This small molecule binds to this protein.
Small molecule (SMILES): CC(=O)N[C@@H]1[C@@H](O)[C@H](O)[C@@H](CO)O[C@H]1O

Binding-site contacts:
Ligand atom C3 contacts residue ASN268 of chain 1.A at 3.8 Å.
Ligand atom C2 contacts residue ASN268 of chain 1.A at 2.4 Å.
Ligand atom C5 contacts residue ASN268 of chain 1.A at 3.7 Å.
Ligand atom N2 contacts residue ASN268 of chain 1.A at 2.8 Å (h-bond).
Ligand atom C1 contacts residue ASN268 of chain 1.A at 1.4 Å.
Ligand atom O7 contacts residue ASN268 of chain 1.A at 2.9 Å (h-bond).
Ligand atom C8 contacts residue ASN268 of chain 1.A at 4.2 Å.
Ligand atom O5 contacts residue ASN268 of chain 1.A at 2.4 Å (h-bond).
Ligand atom C4 contacts residue ASN268 of chain 1.A at 4.2 Å.
Ligand atom C7 contacts residue ASN268 of chain 1.A at 3.0 Å.

Sequence of chain 1.A:
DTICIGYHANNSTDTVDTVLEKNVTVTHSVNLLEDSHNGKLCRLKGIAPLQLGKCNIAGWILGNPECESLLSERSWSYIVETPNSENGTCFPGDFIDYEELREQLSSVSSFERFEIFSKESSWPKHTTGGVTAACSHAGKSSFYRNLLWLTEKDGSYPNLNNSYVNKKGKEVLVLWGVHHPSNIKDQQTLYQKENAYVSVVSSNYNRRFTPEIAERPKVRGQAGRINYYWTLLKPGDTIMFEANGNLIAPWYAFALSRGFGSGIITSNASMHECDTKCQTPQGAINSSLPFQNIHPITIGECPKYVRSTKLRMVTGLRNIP